Binding-site contacts:
Ligand atom O5 contacts residue TYR155 of chain 1.A at 3.3 Å.
Ligand atom O2 contacts residue LYS15 of chain 1.A at 3.0 Å (salt-bridge).
Ligand atom O1 contacts residue LYS15 of chain 1.A at 3.2 Å (salt-bridge).
Ligand atom O3 contacts residue ALA63 of chain 1.A at 3.5 Å.
Ligand atom C1 contacts residue TRP230 of chain 1.A at 3.4 Å (hydrophobic).
Ligand atom C3 contacts residue GLU44 of chain 1.A at 3.2 Å.
Ligand atom C1 contacts residue TRP340 of chain 1.A at 3.7 Å (hydrophobic).
Ligand atom C1 contacts residue GLU44 of chain 1.A at 3.7 Å.
Ligand atom O2 contacts residue GLU44 of chain 1.A at 2.8 Å (salt-bridge).
Ligand atom O2 contacts residue ASP65 of chain 1.A at 2.8 Å (salt-bridge).
Ligand atom C2 contacts residue ASP65 of chain 1.A at 3.4 Å.
Ligand atom C1 contacts residue TYR155 of chain 1.A at 3.6 Å (hydrophobic).
Ligand atom O4 contacts residue GLU153 of chain 1.A at 3.6 Å (salt-bridge).
Ligand atom C2 contacts residue GLU44 of chain 1.A at 3.7 Å.
Ligand atom C1 contacts residue ASP14 of chain 1.A at 3.4 Å.
Ligand atom O6 contacts residue PRO154 of chain 1.A at 3.5 Å.
Ligand atom O3 contacts residue GLU111 of chain 1.A at 3.7 Å.
Ligand atom C2 contacts residue TRP230 of chain 1.A at 3.7 Å (hydrophobic).
Ligand atom O2 contacts residue ARG66 of chain 1.A at 3.0 Å.
Ligand atom O3 contacts residue ASP65 of chain 1.A at 2.6 Å (salt-bridge).
Ligand atom O5 contacts residue TRP340 of chain 1.A at 3.3 Å.
Ligand atom C1 contacts residue GLU45 of chain 1.A at 3.5 Å.
Ligand atom O2 contacts residue GLU111 of chain 1.A at 2.6 Å (salt-bridge).
Ligand atom O1 contacts residue ASP14 of chain 1.A at 2.6 Å (salt-bridge).
Ligand atom O3 contacts residue GLU44 of chain 1.A at 2.5 Å (salt-bridge).
Ligand atom C6 contacts residue ARG344 of chain 1.A at 3.6 Å.
Ligand atom O2 contacts residue ALA63 of chain 1.A at 3.2 Å.
Ligand atom O6 contacts residue TYR155 of chain 1.A at 3.1 Å.
Ligand atom C3 contacts residue ASP65 of chain 1.A at 3.5 Å.
Ligand atom O6 contacts residue ARG344 of chain 1.A at 3.5 Å.
Ligand atom O5 contacts residue GLU45 of chain 1.A at 3.6 Å (salt-bridge).
Ligand atom O3 contacts residue TRP62 of chain 1.A at 3.1 Å (h-bond).
Ligand atom O6 contacts residue GLU153 of chain 1.A at 2.5 Å (salt-bridge).
Ligand atom C2 contacts residue GLU111 of chain 1.A at 3.3 Å.
Ligand atom C3 contacts residue TRP62 of chain 1.A at 3.7 Å (hydrophobic).
Ligand atom O2 contacts residue LYS42 of chain 1.A at 3.3 Å (salt-bridge).
Ligand atom O3 contacts residue ARG66 of chain 1.A at 2.8 Å (salt-bridge).
Ligand atom C6 contacts residue GLU153 of chain 1.A at 3.3 Å.
Ligand atom O3 contacts residue LYS42 of chain 1.A at 2.5 Å (salt-bridge).
Ligand atom C2 contacts residue ARG66 of chain 1.A at 3.5 Å.

A protein and the small-molecule ligand that binds it are described below.
Small molecule (SMILES): OC[C@H]1O[C@H](O[C@H]2[C@H](O)[C@@H](O)[C@@H](O[C@H]3[C@H](O)[C@@H](O)[C@@H](O[C@H]4[C@H](O)[C@@H](O)[C@@H](O)O[C@@H]4CO)O[C@@H]3CO)O[C@@H]2CO)[C@H](O)[C@@H](O)[C@@H]1O

Sequence of chain 1.A:
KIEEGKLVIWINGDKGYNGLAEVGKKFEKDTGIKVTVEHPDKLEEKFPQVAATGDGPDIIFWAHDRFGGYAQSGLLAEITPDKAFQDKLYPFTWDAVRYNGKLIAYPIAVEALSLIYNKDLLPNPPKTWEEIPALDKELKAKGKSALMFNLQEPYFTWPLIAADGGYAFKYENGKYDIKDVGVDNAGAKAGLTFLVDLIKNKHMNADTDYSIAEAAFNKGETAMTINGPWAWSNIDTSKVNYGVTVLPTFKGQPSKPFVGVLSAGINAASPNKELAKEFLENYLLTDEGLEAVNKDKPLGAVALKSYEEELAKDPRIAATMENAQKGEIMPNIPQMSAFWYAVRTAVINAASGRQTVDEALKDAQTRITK